Binding-site contacts:
Ligand atom C14 contacts residue ASN201 of chain 1.A at 4.0 Å.
Ligand atom C12 contacts residue HIS213 of chain 1.A at 4.1 Å.
Ligand atom C4 contacts residue ALA206 of chain 1.A at 4.2 Å (hydrophobic).
Ligand atom C8 contacts residue HIS208 of chain 1.A at 4.1 Å.
Ligand atom C14 contacts residue FE1 of chain 1.C at 3.4 Å.
Ligand atom C1 contacts residue VAL209 of chain 1.A at 3.7 Å (hydrophobic).
Ligand atom C6 contacts residue VAL209 of chain 1.A at 3.7 Å (hydrophobic).
Ligand atom C11 contacts residue VAL260 of chain 1.A at 4.1 Å (hydrophobic).
Ligand atom C10 contacts residue ASP205 of chain 1.A at 3.6 Å.
Ligand atom C13 contacts residue FE1 of chain 1.C at 3.7 Å.
Ligand atom C5 contacts residue VAL209 of chain 1.A at 3.8 Å (hydrophobic).
Ligand atom C9 contacts residue HIS208 of chain 1.A at 3.7 Å.
Ligand atom C2 contacts residue HIS295 of chain 1.A at 3.9 Å.
Ligand atom C14 contacts residue PHE202 of chain 1.A at 3.7 Å (hydrophobic).
Ligand atom C4 contacts residue VAL209 of chain 1.A at 3.9 Å (hydrophobic).
Ligand atom C10 contacts residue ASN297 of chain 1.A at 4.0 Å.
Ligand atom C14 contacts residue ASP362 of chain 1.A at 4.1 Å.
Ligand atom C9 contacts residue ASN201 of chain 1.A at 3.6 Å.
Ligand atom C2 contacts residue VAL209 of chain 1.A at 3.8 Å (hydrophobic).
Ligand atom C3 contacts residue LEU253 of chain 1.A at 3.8 Å (hydrophobic).
Ligand atom C10 contacts residue ASN201 of chain 1.A at 3.7 Å.
Ligand atom C3 contacts residue ASN297 of chain 1.A at 3.8 Å.
Ligand atom C13 contacts residue ASP362 of chain 1.A at 4.0 Å.
Ligand atom C1 contacts residue HIS295 of chain 1.A at 4.0 Å.
Ligand atom C4 contacts residue ASP205 of chain 1.A at 3.8 Å.
Ligand atom C12 contacts residue LEU307 of chain 1.A at 3.9 Å (hydrophobic).
Ligand atom C7 contacts residue LEU307 of chain 1.A at 4.0 Å (hydrophobic).
Ligand atom C11 contacts residue TRP358 of chain 1.A at 4.2 Å (hydrophobic).
Ligand atom C3 contacts residue VAL209 of chain 1.A at 3.9 Å (hydrophobic).
Ligand atom C8 contacts residue FE1 of chain 1.C at 3.9 Å.
Ligand atom C5 contacts residue ASP205 of chain 1.A at 3.9 Å.
Ligand atom C5 contacts residue ASN297 of chain 1.A at 4.0 Å.
Ligand atom C10 contacts residue HIS208 of chain 1.A at 3.8 Å.
Ligand atom C12 contacts residue TRP358 of chain 1.A at 3.8 Å (hydrophobic).
Ligand atom C13 contacts residue HIS213 of chain 1.A at 4.0 Å.
Ligand atom C4 contacts residue ASN297 of chain 1.A at 3.4 Å.
Ligand atom C11 contacts residue LEU307 of chain 1.A at 3.8 Å (hydrophobic).
Ligand atom C12 contacts residue VAL260 of chain 1.A at 4.1 Å (hydrophobic).
Ligand atom C8 contacts residue ASN201 of chain 1.A at 4.2 Å.
Ligand atom C2 contacts residue LEU253 of chain 1.A at 3.9 Å (hydrophobic).

A small-molecule ligand and the protein it binds are described below.
Small molecule (SMILES): c1ccc2c(c1)ccc1ccccc12

Sequence of chain 1.A:
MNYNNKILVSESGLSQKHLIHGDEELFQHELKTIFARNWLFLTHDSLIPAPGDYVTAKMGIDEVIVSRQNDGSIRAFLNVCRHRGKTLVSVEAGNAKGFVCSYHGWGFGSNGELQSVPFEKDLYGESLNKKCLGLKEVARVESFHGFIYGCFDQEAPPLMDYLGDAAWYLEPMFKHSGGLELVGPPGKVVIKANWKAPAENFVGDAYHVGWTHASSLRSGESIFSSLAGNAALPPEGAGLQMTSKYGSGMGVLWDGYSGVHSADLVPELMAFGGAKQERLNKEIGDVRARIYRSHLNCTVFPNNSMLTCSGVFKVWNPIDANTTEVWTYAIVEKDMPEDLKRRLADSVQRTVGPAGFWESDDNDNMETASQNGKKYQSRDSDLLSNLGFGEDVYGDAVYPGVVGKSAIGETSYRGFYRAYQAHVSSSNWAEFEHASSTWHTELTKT